This small molecule binds to this protein.
Small molecule (SMILES): CCCCCCCCCCCCCC(=O)O[C@@H](COC(=O)CCCCCCCC)COP(=O)(O)O

Sequence of chain 1.E:
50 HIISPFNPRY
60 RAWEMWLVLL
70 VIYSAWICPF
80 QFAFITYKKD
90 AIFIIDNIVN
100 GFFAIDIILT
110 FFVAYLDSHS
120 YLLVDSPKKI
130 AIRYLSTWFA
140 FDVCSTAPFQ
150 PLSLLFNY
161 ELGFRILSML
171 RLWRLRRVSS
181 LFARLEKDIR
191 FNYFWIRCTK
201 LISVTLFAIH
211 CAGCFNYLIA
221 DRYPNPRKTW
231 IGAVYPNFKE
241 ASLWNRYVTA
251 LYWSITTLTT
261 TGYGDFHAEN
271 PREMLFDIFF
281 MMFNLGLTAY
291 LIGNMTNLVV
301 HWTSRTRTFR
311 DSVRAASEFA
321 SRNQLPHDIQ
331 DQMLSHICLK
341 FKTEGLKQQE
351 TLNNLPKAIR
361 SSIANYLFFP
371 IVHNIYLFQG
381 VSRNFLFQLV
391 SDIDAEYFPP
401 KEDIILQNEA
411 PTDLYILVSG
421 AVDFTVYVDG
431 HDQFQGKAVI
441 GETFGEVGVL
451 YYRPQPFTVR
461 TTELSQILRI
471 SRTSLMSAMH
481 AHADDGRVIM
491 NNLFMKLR

Binding-site contacts:
Ligand atom C14 contacts residue TYR290 of chain 1.H at 4.1 Å (hydrophobic).
Ligand atom C24 contacts residue LYS200 of chain 1.H at 3.5 Å.
Ligand atom C26 contacts residue QNJ1 of chain 1.W at 3.8 Å.
Ligand atom C26 contacts residue SER179 of chain 1.H at 4.2 Å.
Ligand atom O5 contacts residue LYS200 of chain 1.H at 3.5 Å (salt-bridge).
Ligand atom C36 contacts residue TRP75 of chain 1.H at 3.4 Å (hydrophobic).
Ligand atom O3 contacts residue TYR290 of chain 1.H at 3.0 Å (h-bond).
Ligand atom C24 contacts residue VAL204 of chain 1.H at 3.6 Å (hydrophobic).
Ligand atom C16 contacts residue LYS200 of chain 1.H at 4.2 Å.
Ligand atom C25 contacts residue QNJ1 of chain 1.W at 3.9 Å.
Ligand atom O4 contacts residue LYS200 of chain 1.H at 3.4 Å (salt-bridge).
Ligand atom C35 contacts residue TRP75 of chain 1.H at 3.3 Å (hydrophobic).
Ligand atom C26 contacts residue VAL204 of chain 1.H at 3.9 Å (hydrophobic).
Ligand atom C17 contacts residue LYS200 of chain 1.H at 3.8 Å.
Ligand atom C23 contacts residue LYS200 of chain 1.H at 3.5 Å.
Ligand atom C28 contacts residue LEU175 of chain 1.H at 4.2 Å (hydrophobic).
Ligand atom C24 contacts residue SER179 of chain 1.H at 4.2 Å.
Ligand atom C17 contacts residue TYR290 of chain 1.H at 4.1 Å (hydrophobic).
Ligand atom C29 contacts residue VAL178 of chain 1.H at 4.1 Å (hydrophobic).
Ligand atom O3 contacts residue LYS200 of chain 1.H at 3.9 Å.
Ligand atom P1 contacts residue TYR290 of chain 1.H at 3.2 Å.
Ligand atom C29 contacts residue SER203 of chain 1.H at 3.9 Å.
Ligand atom O8 contacts residue LYS200 of chain 1.H at 3.5 Å.
Ligand atom O6 contacts residue ARG197 of chain 1.H at 3.3 Å (salt-bridge).
Ligand atom O6 contacts residue TYR290 of chain 1.H at 2.5 Å (h-bond).
Ligand atom C10 contacts residue GLY286 of chain 1.H at 4.0 Å.
Ligand atom O6 contacts residue TRP302 of chain 1.E at 3.8 Å.
Ligand atom P1 contacts residue ARG197 of chain 1.H at 3.5 Å.
Ligand atom O8 contacts residue SER179 of chain 1.H at 3.5 Å (h-bond).
Ligand atom C27 contacts residue VAL178 of chain 1.H at 4.0 Å (hydrophobic).
Ligand atom C31 contacts residue SER203 of chain 1.H at 3.8 Å.
Ligand atom C27 contacts residue VAL204 of chain 1.H at 4.2 Å (hydrophobic).
Ligand atom O4 contacts residue ARG197 of chain 1.H at 2.5 Å (salt-bridge).
Ligand atom P1 contacts residue LYS200 of chain 1.H at 3.8 Å.
Ligand atom C10 contacts residue LEU287 of chain 1.H at 4.1 Å (hydrophobic).
Ligand atom C11 contacts residue PHE283 of chain 1.H at 4.2 Å (hydrophobic).
Ligand atom O1 contacts residue TYR290 of chain 1.H at 3.0 Å.
Ligand atom C25 contacts residue SER179 of chain 1.H at 3.2 Å.
Ligand atom O4 contacts residue TYR290 of chain 1.H at 3.7 Å.
Ligand atom O5 contacts residue TRP302 of chain 1.E at 4.2 Å.

Sequence of chain 1.H:
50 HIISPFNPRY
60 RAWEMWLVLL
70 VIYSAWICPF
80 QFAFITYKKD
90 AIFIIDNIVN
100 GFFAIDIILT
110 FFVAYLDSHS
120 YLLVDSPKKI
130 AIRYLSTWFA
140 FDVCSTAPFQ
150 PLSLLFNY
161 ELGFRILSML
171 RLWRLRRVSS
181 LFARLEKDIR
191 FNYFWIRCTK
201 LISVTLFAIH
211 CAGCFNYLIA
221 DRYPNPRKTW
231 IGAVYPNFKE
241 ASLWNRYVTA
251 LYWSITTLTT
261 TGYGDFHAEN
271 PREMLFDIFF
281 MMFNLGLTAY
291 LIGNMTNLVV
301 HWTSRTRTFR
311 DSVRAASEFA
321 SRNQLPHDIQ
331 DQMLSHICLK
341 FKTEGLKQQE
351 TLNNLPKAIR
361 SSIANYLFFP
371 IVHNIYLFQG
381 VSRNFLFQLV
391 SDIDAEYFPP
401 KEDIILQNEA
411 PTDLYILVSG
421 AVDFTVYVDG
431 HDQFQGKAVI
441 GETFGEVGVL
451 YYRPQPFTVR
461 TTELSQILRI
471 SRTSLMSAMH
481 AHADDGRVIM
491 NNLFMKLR